Sequence of chain 1.B:
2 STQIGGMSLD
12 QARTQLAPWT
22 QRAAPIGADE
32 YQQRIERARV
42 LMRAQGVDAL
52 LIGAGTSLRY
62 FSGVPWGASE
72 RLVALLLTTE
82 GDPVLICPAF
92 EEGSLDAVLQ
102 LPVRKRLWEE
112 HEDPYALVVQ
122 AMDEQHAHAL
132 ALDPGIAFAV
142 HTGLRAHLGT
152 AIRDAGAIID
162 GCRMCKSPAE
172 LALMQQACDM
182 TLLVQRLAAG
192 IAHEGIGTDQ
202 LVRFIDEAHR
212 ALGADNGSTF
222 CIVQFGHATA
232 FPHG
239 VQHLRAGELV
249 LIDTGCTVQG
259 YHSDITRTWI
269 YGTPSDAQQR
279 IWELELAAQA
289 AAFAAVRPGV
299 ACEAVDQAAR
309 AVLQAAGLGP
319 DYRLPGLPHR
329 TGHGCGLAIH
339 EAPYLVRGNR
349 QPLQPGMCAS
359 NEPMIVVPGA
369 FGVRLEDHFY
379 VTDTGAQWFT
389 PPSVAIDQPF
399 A

Binding-site contacts:
Ligand atom O contacts residue PHE139 of chain 1.A at 4.0 Å.
Ligand atom CA contacts residue HIS142 of chain 1.B at 3.0 Å.
Ligand atom C contacts residue HIS142 of chain 1.B at 3.6 Å.
Ligand atom OXT contacts residue ALA152 of chain 1.B at 3.9 Å.
Ligand atom N contacts residue HIS142 of chain 1.B at 2.9 Å (h-bond).
Ligand atom OXT contacts residue ARG146 of chain 1.B at 3.4 Å (salt-bridge).
Ligand atom O contacts residue ARG146 of chain 1.B at 2.9 Å (salt-bridge).
Ligand atom CA contacts residue ARG146 of chain 1.A at 3.0 Å.
Ligand atom N contacts residue HIS142 of chain 1.A at 2.8 Å (h-bond).
Ligand atom C contacts residue ARG146 of chain 1.B at 3.6 Å.
Ligand atom N contacts residue ALA152 of chain 1.A at 3.3 Å.
Ligand atom C contacts residue ILE153 of chain 1.B at 3.3 Å (hydrophobic).
Ligand atom N contacts residue ARG146 of chain 1.A at 2.9 Å (salt-bridge).
Ligand atom O contacts residue ARG146 of chain 1.A at 4.5 Å.
Ligand atom CA contacts residue ILE153 of chain 1.B at 4.3 Å (hydrophobic).
Ligand atom CA contacts residue HIS142 of chain 1.A at 3.6 Å.
Ligand atom O contacts residue HIS142 of chain 1.B at 3.4 Å (h-bond).
Ligand atom O contacts residue PHE139 of chain 1.B at 3.7 Å.
Ligand atom O contacts residue ILE153 of chain 1.A at 2.6 Å (h-bond).
Ligand atom O contacts residue ILE153 of chain 1.B at 2.7 Å (h-bond).
Ligand atom CA contacts residue ILE153 of chain 1.A at 3.4 Å (hydrophobic).
Ligand atom C contacts residue ARG146 of chain 1.A at 3.7 Å.
Ligand atom C contacts residue HIS142 of chain 1.A at 3.6 Å.
Ligand atom O contacts residue HIS142 of chain 1.A at 3.2 Å.
Ligand atom N contacts residue ARG146 of chain 1.B at 3.7 Å.
Ligand atom OXT contacts residue ILE153 of chain 1.B at 3.1 Å (h-bond).
Ligand atom CA contacts residue ARG146 of chain 1.B at 2.7 Å.
Ligand atom N contacts residue ILE153 of chain 1.A at 2.9 Å (h-bond).
Ligand atom C contacts residue ILE153 of chain 1.A at 3.2 Å (hydrophobic).

Sequence of chain 1.A:
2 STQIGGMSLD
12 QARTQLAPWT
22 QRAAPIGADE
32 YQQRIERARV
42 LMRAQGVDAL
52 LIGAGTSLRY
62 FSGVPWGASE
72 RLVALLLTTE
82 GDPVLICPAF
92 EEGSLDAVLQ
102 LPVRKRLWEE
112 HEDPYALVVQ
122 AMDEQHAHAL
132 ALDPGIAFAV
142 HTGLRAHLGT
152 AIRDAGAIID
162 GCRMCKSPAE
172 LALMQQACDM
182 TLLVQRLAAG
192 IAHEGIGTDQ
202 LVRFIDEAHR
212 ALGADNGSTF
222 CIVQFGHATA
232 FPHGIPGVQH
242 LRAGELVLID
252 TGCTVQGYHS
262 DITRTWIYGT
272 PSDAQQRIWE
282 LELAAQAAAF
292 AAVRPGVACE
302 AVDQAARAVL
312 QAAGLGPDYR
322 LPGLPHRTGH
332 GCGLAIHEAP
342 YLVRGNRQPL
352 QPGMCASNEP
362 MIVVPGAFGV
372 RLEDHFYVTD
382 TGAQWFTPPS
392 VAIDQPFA

A protein and the small-molecule ligand that binds it are described below.
Small molecule (SMILES): NCC(=O)NCC(=O)NCC(=O)O